The small molecule below binds the protein below.
Small molecule (SMILES): CC(=O)N[C@@H]1[C@@H](O)[C@H](O)[C@@H](CO)O[C@H]1O

Sequence of chain 1.D:
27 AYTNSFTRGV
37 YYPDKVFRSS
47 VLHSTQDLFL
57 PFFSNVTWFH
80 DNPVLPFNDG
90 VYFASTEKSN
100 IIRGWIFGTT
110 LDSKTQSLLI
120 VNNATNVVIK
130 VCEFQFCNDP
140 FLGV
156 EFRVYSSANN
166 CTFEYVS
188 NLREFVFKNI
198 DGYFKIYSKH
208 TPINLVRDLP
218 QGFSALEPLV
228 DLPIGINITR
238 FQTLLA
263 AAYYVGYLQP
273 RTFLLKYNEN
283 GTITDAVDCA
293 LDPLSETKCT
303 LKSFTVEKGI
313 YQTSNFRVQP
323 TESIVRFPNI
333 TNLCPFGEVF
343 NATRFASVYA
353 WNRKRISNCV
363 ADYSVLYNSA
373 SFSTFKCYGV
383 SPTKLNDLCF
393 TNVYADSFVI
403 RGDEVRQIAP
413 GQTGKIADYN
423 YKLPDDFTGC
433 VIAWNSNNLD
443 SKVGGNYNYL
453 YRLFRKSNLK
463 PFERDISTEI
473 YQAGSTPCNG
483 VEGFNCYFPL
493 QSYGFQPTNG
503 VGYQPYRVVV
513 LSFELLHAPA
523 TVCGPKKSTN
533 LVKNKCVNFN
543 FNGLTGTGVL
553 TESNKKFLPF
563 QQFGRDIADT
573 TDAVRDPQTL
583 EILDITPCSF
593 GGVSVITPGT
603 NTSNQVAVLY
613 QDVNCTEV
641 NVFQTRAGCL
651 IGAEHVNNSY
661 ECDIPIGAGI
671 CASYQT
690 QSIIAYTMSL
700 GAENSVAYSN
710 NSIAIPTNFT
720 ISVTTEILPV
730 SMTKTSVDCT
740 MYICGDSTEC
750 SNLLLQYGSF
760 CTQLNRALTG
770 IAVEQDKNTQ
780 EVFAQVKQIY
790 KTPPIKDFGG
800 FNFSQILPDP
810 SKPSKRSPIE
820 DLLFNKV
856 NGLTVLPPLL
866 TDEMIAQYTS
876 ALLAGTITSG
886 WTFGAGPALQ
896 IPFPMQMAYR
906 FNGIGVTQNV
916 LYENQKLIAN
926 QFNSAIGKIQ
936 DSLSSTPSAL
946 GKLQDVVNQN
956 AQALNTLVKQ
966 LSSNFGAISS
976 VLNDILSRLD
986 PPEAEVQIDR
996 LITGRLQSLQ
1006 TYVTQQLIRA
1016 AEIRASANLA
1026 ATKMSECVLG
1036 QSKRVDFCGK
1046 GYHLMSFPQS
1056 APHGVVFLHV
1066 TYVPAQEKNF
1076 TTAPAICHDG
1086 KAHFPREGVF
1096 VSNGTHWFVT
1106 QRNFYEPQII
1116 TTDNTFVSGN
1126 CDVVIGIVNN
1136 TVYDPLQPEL

Binding-site contacts:
Ligand atom C5 contacts residue ASN282 of chain 1.D at 3.8 Å.
Ligand atom C1 contacts residue ASN282 of chain 1.D at 1.5 Å.
Ligand atom N2 contacts residue GLU281 of chain 1.D at 3.2 Å (salt-bridge).
Ligand atom O5 contacts residue ASN282 of chain 1.D at 2.4 Å (h-bond).
Ligand atom O7 contacts residue ASN282 of chain 1.D at 3.1 Å (h-bond).
Ligand atom C7 contacts residue ASN280 of chain 1.D at 3.8 Å.
Ligand atom C4 contacts residue ASN282 of chain 1.D at 4.3 Å.
Ligand atom O7 contacts residue ASN280 of chain 1.D at 3.6 Å (h-bond).
Ligand atom C7 contacts residue ASN282 of chain 1.D at 3.2 Å.
Ligand atom C7 contacts residue GLU281 of chain 1.D at 3.7 Å.
Ligand atom C2 contacts residue GLU281 of chain 1.D at 4.4 Å.
Ligand atom C8 contacts residue ASN282 of chain 1.D at 4.3 Å.
Ligand atom C2 contacts residue ASN282 of chain 1.D at 2.5 Å.
Ligand atom C3 contacts residue ASN282 of chain 1.D at 3.9 Å.
Ligand atom N2 contacts residue ASN282 of chain 1.D at 2.9 Å (h-bond).
Ligand atom C8 contacts residue ASN280 of chain 1.D at 3.4 Å.
Ligand atom C1 contacts residue GLU281 of chain 1.D at 4.5 Å.
Ligand atom C8 contacts residue GLU281 of chain 1.D at 3.4 Å.